A small-molecule ligand and the protein it binds are described below.
Small molecule (SMILES): CSC[C@H]1O[C@@H](n2cnc3c(N)ncnc32)[C@H](O)[C@@H]1O

Binding-site contacts:
Ligand atom C5' contacts residue ASP252 of chain 1.B at 3.8 Å.
Ligand atom C6 contacts residue ALA208 of chain 1.B at 3.8 Å (hydrophobic).
Ligand atom O4' contacts residue PHE263 of chain 1.B at 3.6 Å.
Ligand atom O2' contacts residue PHE153 of chain 1.B at 3.5 Å.
Ligand atom O2' contacts residue GLN155 of chain 1.B at 2.8 Å (h-bond).
Ligand atom O3' contacts residue ASP187 of chain 1.B at 2.8 Å (salt-bridge).
Ligand atom N1 contacts residue ALA208 of chain 1.B at 3.6 Å.
Ligand atom N6 contacts residue ASP233 of chain 1.B at 3.0 Å (salt-bridge).
Ligand atom N3 contacts residue ALA208 of chain 1.B at 3.1 Å (h-bond).
Ligand atom C2' contacts residue PHE153 of chain 1.B at 3.7 Å (hydrophobic).
Ligand atom C2' contacts residue GLN155 of chain 1.B at 3.7 Å.
Ligand atom N1 contacts residue LEU234 of chain 1.B at 3.0 Å (h-bond).
Ligand atom C3' contacts residue GLN155 of chain 1.B at 3.8 Å.
Ligand atom S5' contacts residue PHE153 of chain 1.B at 3.7 Å.
Ligand atom C2 contacts residue ALA208 of chain 1.B at 3.3 Å (hydrophobic).
Ligand atom C3' contacts residue ASP207 of chain 1.B at 3.5 Å.
Ligand atom C4 contacts residue PHE263 of chain 1.B at 3.6 Å (hydrophobic).
Ligand atom N1 contacts residue ASP233 of chain 1.B at 3.7 Å.
Ligand atom N7 contacts residue PHE263 of chain 1.B at 3.8 Å.
Ligand atom O3' contacts residue ASP186 of chain 1.B at 3.3 Å (salt-bridge).
Ligand atom C2 contacts residue HIS232 of chain 1.B at 3.3 Å.
Ligand atom C3' contacts residue ASP187 of chain 1.B at 3.7 Å.
Ligand atom S5' contacts residue N4P1 of chain 1.K at 3.5 Å.
Ligand atom C6 contacts residue ASP233 of chain 1.B at 3.7 Å.
Ligand atom C4' contacts residue GLY185 of chain 1.B at 3.6 Å.
Ligand atom N9 contacts residue PHE263 of chain 1.B at 3.8 Å.
Ligand atom C2' contacts residue ASP207 of chain 1.B at 3.6 Å.
Ligand atom C2 contacts residue LEU234 of chain 1.B at 3.5 Å (hydrophobic).
Ligand atom O2' contacts residue ASP207 of chain 1.B at 2.6 Å (salt-bridge).
Ligand atom CS contacts residue VAL254 of chain 1.B at 3.7 Å (hydrophobic).
Ligand atom S5' contacts residue ASP154 of chain 1.B at 3.5 Å (salt-bridge).
Ligand atom N1 contacts residue HIS232 of chain 1.B at 3.7 Å.
Ligand atom O4' contacts residue GLY185 of chain 1.B at 3.5 Å.
Ligand atom O3' contacts residue ASP207 of chain 1.B at 2.5 Å (salt-bridge).
Ligand atom C1' contacts residue ASP207 of chain 1.B at 3.5 Å.
Ligand atom O2' contacts residue ASP209 of chain 1.B at 3.8 Å.
Ligand atom C5' contacts residue ASP187 of chain 1.B at 3.6 Å.
Ligand atom C5' contacts residue N4P1 of chain 1.K at 3.4 Å.
Ligand atom C8 contacts residue PHE153 of chain 1.B at 3.3 Å (hydrophobic).
Ligand atom C5 contacts residue PHE263 of chain 1.B at 3.7 Å (hydrophobic).

Sequence of chain 1.B:
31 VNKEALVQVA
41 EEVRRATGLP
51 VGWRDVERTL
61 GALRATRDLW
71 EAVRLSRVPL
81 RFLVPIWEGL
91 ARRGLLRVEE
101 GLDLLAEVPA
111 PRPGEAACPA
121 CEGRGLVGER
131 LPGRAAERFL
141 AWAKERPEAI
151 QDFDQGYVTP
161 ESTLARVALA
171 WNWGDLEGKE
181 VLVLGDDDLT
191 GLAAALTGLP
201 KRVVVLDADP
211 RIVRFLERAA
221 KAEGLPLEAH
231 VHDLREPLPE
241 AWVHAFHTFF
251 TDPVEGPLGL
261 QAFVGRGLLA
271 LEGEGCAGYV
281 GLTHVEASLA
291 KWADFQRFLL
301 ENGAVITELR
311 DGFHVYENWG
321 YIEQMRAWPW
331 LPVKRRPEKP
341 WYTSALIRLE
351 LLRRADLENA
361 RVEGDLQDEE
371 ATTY